A protein and the small-molecule ligand that binds it are described below.
Small molecule (SMILES): CC(=O)N[C@H]1[C@H](O[C@H]2[C@H](O)[C@@H](NC(C)=O)CO[C@@H]2CO)O[C@H](CO)[C@@H](O)[C@@H]1O

Sequence of chain 1.A:
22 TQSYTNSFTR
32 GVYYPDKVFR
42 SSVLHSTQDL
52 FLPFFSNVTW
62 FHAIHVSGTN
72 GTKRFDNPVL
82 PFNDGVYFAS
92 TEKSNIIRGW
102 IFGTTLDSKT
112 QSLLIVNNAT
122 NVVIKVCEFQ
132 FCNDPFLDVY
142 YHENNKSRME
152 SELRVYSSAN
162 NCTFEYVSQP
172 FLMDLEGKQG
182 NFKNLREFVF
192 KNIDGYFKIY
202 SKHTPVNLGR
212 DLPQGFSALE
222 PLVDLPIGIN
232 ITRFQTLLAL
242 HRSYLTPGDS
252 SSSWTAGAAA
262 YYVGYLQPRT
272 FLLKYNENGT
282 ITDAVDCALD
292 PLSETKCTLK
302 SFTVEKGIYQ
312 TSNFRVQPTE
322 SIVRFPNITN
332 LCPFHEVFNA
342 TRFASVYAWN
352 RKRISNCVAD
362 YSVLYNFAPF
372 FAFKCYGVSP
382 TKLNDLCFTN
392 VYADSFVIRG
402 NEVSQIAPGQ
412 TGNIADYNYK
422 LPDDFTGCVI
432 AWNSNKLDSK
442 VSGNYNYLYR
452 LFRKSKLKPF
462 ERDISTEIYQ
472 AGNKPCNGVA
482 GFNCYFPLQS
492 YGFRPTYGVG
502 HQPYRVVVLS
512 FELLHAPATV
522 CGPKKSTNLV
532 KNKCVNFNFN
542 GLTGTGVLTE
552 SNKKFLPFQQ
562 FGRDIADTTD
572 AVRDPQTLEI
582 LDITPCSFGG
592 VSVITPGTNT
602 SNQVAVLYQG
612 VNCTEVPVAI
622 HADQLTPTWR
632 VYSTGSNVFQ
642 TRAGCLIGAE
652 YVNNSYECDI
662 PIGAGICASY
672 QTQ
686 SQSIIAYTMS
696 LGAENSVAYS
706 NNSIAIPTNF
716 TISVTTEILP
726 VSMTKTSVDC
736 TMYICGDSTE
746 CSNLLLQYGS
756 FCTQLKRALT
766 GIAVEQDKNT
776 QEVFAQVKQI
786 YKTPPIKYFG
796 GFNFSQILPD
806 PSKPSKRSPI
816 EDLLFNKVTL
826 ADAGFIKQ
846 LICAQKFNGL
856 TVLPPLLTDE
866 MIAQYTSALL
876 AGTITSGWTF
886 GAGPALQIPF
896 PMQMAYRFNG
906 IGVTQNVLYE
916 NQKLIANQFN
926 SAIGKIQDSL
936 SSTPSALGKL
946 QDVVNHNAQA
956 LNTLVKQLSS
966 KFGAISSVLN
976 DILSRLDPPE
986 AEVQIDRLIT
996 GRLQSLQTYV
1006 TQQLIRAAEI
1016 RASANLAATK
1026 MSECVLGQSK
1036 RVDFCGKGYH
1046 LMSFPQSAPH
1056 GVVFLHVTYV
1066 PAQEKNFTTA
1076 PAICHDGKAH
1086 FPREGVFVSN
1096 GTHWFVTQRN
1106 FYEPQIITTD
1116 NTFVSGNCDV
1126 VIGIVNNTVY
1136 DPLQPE

Binding-site contacts:
Ligand atom O6 contacts residue ASN1071 of chain 1.A at 4.5 Å.
Ligand atom O5 contacts residue ASN1071 of chain 1.A at 2.4 Å (h-bond).
Ligand atom O7 contacts residue ASN1071 of chain 1.A at 3.5 Å (h-bond).
Ligand atom C4 contacts residue ASN1071 of chain 1.A at 4.3 Å.
Ligand atom C6 contacts residue ALA703 of chain 1.A at 3.6 Å (hydrophobic).
Ligand atom C7 contacts residue ASN1071 of chain 1.A at 3.3 Å.
Ligand atom C2 contacts residue ASN1071 of chain 1.A at 2.5 Å.
Ligand atom O3 contacts residue ALA703 of chain 1.A at 4.4 Å.
Ligand atom C6 contacts residue VAL702 of chain 1.A at 4.1 Å (hydrophobic).
Ligand atom C5 contacts residue ASN1071 of chain 1.A at 3.7 Å.
Ligand atom C1 contacts residue ASN1071 of chain 1.A at 1.4 Å.
Ligand atom C3 contacts residue ASN1071 of chain 1.A at 3.8 Å.
Ligand atom N2 contacts residue ASN1071 of chain 1.A at 2.8 Å (h-bond).
Ligand atom C8 contacts residue ASN1071 of chain 1.A at 4.4 Å.
Ligand atom O6 contacts residue ALA703 of chain 1.A at 4.2 Å.